Sequence of chain 1.C:
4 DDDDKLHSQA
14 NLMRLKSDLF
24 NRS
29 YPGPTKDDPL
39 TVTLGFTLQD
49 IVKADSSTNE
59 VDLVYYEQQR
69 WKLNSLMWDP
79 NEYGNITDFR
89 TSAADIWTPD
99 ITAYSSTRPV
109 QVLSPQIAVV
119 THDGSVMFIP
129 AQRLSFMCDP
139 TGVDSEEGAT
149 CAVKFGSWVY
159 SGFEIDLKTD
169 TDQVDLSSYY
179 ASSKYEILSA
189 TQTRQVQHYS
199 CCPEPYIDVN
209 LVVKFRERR

Binding-site contacts:
Ligand atom C10 contacts residue TYR64 of chain 1.D at 3.9 Å (hydrophobic).
Ligand atom C1 contacts residue SER155 of chain 1.C at 3.4 Å.
Ligand atom C12 contacts residue TYR64 of chain 1.D at 3.6 Å (hydrophobic).
Ligand atom C6 contacts residue TYR64 of chain 1.D at 3.9 Å (hydrophobic).
Ligand atom O17 contacts residue TYR197 of chain 1.C at 3.7 Å.
Ligand atom C7 contacts residue TRP156 of chain 1.C at 3.6 Å (hydrophobic).
Ligand atom C10 contacts residue TYR197 of chain 1.C at 4.3 Å (hydrophobic).
Ligand atom C9 contacts residue TRP156 of chain 1.C at 4.5 Å (hydrophobic).
Ligand atom C2 contacts residue TRP156 of chain 1.C at 3.6 Å (hydrophobic).
Ligand atom C16 contacts residue TYR204 of chain 1.C at 3.5 Å (hydrophobic).
Ligand atom C1 contacts residue TRP156 of chain 1.C at 3.7 Å (hydrophobic).
Ligand atom C15 contacts residue CYS200 of chain 1.C at 4.2 Å (hydrophobic).
Ligand atom O17 contacts residue TYR204 of chain 1.C at 4.1 Å.
Ligand atom C6 contacts residue TRP156 of chain 1.C at 3.8 Å (hydrophobic).
Ligand atom C5 contacts residue TRP156 of chain 1.C at 3.3 Å (hydrophobic).
Ligand atom C16 contacts residue TYR197 of chain 1.C at 3.6 Å (hydrophobic).
Ligand atom C7 contacts residue TYR64 of chain 1.D at 3.7 Å (hydrophobic).
Ligand atom C15 contacts residue CYS199 of chain 1.C at 4.2 Å (hydrophobic).
Ligand atom C15 contacts residue TYR204 of chain 1.C at 3.7 Å (hydrophobic).
Ligand atom C11 contacts residue TYR64 of chain 1.D at 3.7 Å (hydrophobic).
Ligand atom C11 contacts residue TYR197 of chain 1.C at 3.6 Å (hydrophobic).
Ligand atom C6 contacts residue ILE127 of chain 1.D at 4.0 Å (hydrophobic).
Ligand atom C16 contacts residue CYS199 of chain 1.C at 4.5 Å (hydrophobic).
Ligand atom N3 contacts residue TRP156 of chain 1.C at 2.7 Å (h-bond).
Ligand atom C1 contacts residue TYR102 of chain 1.C at 3.6 Å (hydrophobic).
Ligand atom C5 contacts residue ILE127 of chain 1.D at 4.2 Å (hydrophobic).
Ligand atom C9 contacts residue TYR102 of chain 1.C at 4.3 Å (hydrophobic).
Ligand atom C1 contacts residue TYR204 of chain 1.C at 4.3 Å (hydrophobic).

This small molecule binds to this protein.
Small molecule (SMILES): CC1=NCCC[C@]12CCCCC21OCCO1

Sequence of chain 1.D:
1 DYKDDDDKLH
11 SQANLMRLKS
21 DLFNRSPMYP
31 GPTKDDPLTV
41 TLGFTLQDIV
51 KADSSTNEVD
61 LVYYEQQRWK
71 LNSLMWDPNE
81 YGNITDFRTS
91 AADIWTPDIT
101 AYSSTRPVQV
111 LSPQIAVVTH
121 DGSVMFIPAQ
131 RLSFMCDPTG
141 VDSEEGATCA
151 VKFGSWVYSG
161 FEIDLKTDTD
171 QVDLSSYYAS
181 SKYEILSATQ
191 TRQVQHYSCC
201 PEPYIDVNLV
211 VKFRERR